Sequence of chain 1.E:
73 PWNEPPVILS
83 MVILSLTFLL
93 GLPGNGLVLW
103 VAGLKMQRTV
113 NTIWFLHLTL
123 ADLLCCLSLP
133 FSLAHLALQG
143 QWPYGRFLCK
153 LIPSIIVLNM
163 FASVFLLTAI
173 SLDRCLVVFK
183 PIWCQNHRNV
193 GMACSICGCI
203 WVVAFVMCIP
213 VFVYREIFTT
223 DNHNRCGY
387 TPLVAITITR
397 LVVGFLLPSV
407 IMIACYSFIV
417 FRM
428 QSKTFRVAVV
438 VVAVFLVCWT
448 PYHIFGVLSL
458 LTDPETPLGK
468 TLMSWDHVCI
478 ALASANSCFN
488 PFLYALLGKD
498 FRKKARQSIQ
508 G

Binding-site contacts:
Ligand atom N contacts residue CYS228 of chain 1.E at 3.5 Å (h-bond).
Ligand atom CE contacts residue PRO461 of chain 1.E at 3.8 Å (hydrophobic).
Ligand atom OXT contacts residue ARG396 of chain 1.E at 2.3 Å (salt-bridge).
Ligand atom C contacts residue TYR230 of chain 1.E at 3.5 Å (hydrophobic).
Ligand atom CD1 contacts residue PHE220 of chain 1.E at 3.1 Å (hydrophobic).
Ligand atom CA contacts residue ILE477 of chain 1.E at 3.8 Å (hydrophobic).
Ligand atom CG contacts residue TYR230 of chain 1.E at 3.6 Å (hydrophobic).
Ligand atom O contacts residue ILE477 of chain 1.E at 3.0 Å.
Ligand atom NE contacts residue TYR449 of chain 1.E at 3.6 Å.
Ligand atom CG contacts residue ASP473 of chain 1.E at 3.8 Å.
Ligand atom CB contacts residue TYR230 of chain 1.E at 3.6 Å (hydrophobic).
Ligand atom CB contacts residue TYR230 of chain 1.E at 3.7 Å (hydrophobic).
Ligand atom NH2 contacts residue ILE477 of chain 1.E at 3.4 Å.
Ligand atom CD1 contacts residue PRO155 of chain 1.E at 3.7 Å (hydrophobic).
Ligand atom CA contacts residue TYR230 of chain 1.E at 3.4 Å (hydrophobic).
Ligand atom O contacts residue GLY229 of chain 1.E at 3.6 Å.
Ligand atom CD1 contacts residue ILE154 of chain 1.E at 3.8 Å (hydrophobic).
Ligand atom CG contacts residue TYR230 of chain 1.E at 3.4 Å (hydrophobic).
Ligand atom O contacts residue TYR230 of chain 1.E at 2.8 Å (h-bond).
Ligand atom CD1 contacts residue ILE158 of chain 1.E at 3.7 Å (hydrophobic).
Ligand atom NH2 contacts residue TYR449 of chain 1.E at 3.4 Å (h-bond).
Ligand atom CE1 contacts residue PHE220 of chain 1.E at 3.6 Å (hydrophobic).
Ligand atom CA contacts residue TYR449 of chain 1.E at 3.8 Å (hydrophobic).
Ligand atom CA contacts residue CYS228 of chain 1.E at 3.5 Å (hydrophobic).
Ligand atom C contacts residue TYR230 of chain 1.E at 3.7 Å (hydrophobic).
Ligand atom CZ contacts residue ASP473 of chain 1.E at 3.5 Å.
Ligand atom N contacts residue TYR230 of chain 1.E at 2.8 Å (h-bond).
Ligand atom CA contacts residue TYR230 of chain 1.E at 3.8 Å (hydrophobic).
Ligand atom OXT contacts residue TYR449 of chain 1.E at 3.2 Å (h-bond).
Ligand atom O contacts residue TYR449 of chain 1.E at 3.4 Å.
Ligand atom NZ contacts residue PRO461 of chain 1.E at 3.4 Å.
Ligand atom O contacts residue ARG217 of chain 1.E at 3.8 Å.
Ligand atom NH2 contacts residue ASP473 of chain 1.E at 2.8 Å (salt-bridge).
Ligand atom C contacts residue TYR449 of chain 1.E at 3.8 Å (hydrophobic).
Ligand atom O contacts residue TYR230 of chain 1.E at 3.1 Å (h-bond).
Ligand atom O contacts residue ARG217 of chain 1.E at 3.8 Å.
Ligand atom CB contacts residue VAL159 of chain 1.E at 3.6 Å (hydrophobic).
Ligand atom O contacts residue ARG217 of chain 1.E at 3.4 Å (salt-bridge).
Ligand atom NH1 contacts residue ASP473 of chain 1.E at 2.9 Å (salt-bridge).
Ligand atom C contacts residue ARG396 of chain 1.E at 3.5 Å.

A small-molecule ligand and the protein it binds are described below.
Small molecule (SMILES): CSCC[C@H](NC(=O)[C@@H]1CCCN1C(=O)[C@H](CCCCN)NC(=O)[C@H](Cc1ccccc1)NC(=O)[C@H](C)N)C(=O)N1CCC[C@H]1C(=O)N[C@@H](CC(C)C)C(=O)N[C@H](C)C(=O)N[C@@H](CCCN=C(N)N)C(=O)O